A protein and the small-molecule ligand that binds it are described below.
Small molecule (SMILES): CC(=O)N[C@H]1[C@H](O[C@H]2[C@H](O)[C@@H](NC(C)=O)CO[C@@H]2CO)O[C@H](CO)[C@@H](O[C@@H]2O[C@H](CO[C@H]3O[C@H](CO)[C@@H](O)[C@H](O)[C@@H]3O)[C@@H](O)[C@H](O[C@H]3O[C@H](CO)[C@@H](O)[C@H](O)[C@@H]3O[C@H]3O[C@H](CO)[C@@H](O)[C@H](O)[C@@H]3O[C@H]3O[C@H](CO)[C@@H](O)[C@H](O)[C@@H]3O)[C@@H]2O)[C@@H]1O

Sequence of chain 2.A:
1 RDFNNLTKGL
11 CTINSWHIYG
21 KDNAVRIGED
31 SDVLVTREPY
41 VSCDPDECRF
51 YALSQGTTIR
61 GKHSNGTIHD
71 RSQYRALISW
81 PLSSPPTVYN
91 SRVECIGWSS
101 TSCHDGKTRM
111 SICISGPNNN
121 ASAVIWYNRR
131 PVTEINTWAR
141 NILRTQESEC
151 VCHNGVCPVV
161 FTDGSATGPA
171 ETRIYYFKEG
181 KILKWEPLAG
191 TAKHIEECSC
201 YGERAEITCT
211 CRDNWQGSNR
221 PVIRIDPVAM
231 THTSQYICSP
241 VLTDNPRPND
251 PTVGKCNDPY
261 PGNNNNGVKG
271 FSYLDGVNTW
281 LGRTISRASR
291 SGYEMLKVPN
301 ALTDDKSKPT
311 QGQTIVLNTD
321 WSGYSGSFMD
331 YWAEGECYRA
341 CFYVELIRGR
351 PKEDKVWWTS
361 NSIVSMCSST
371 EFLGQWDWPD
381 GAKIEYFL

Binding-site contacts:
Ligand atom O3 contacts residue GLU294 of chain 2.A at 2.7 Å (salt-bridge).
Ligand atom C3 contacts residue GLU294 of chain 2.A at 3.3 Å.
Ligand atom O6 contacts residue ASP250 of chain 2.A at 2.5 Å (salt-bridge).
Ligand atom O3 contacts residue ARG283 of chain 2.A at 2.9 Å (salt-bridge).
Ligand atom C4 contacts residue GLU294 of chain 2.A at 3.6 Å.
Ligand atom C3 contacts residue GLY312 of chain 2.A at 3.4 Å.
Ligand atom O5 contacts residue GLN375 of chain 2.A at 3.7 Å.
Ligand atom O6 contacts residue ILE285 of chain 2.A at 3.2 Å (h-bond).
Ligand atom O5 contacts residue GLY374 of chain 2.A at 3.3 Å.
Ligand atom O3 contacts residue ASN249 of chain 2.A at 3.1 Å.
Ligand atom C5 contacts residue ASN120 of chain 1.A at 3.7 Å.
Ligand atom C6 contacts residue LEU373 of chain 2.A at 3.6 Å (hydrophobic).
Ligand atom O4 contacts residue GLY312 of chain 2.A at 3.7 Å.
Ligand atom C8 contacts residue ASN119 of chain 1.A at 3.1 Å.
Ligand atom O5 contacts residue ASP250 of chain 2.A at 3.6 Å (salt-bridge).
Ligand atom C3 contacts residue ASP250 of chain 2.A at 3.7 Å.
Ligand atom O7 contacts residue ASN120 of chain 1.A at 3.4 Å (h-bond).
Ligand atom C8 contacts residue PHE372 of chain 2.A at 3.4 Å (hydrophobic).
Ligand atom O5 contacts residue ASN120 of chain 1.A at 2.4 Å (h-bond).
Ligand atom O3 contacts residue LEU296 of chain 2.A at 3.7 Å.
Ligand atom C7 contacts residue ARG140 of chain 1.A at 3.6 Å.
Ligand atom C2 contacts residue ASN120 of chain 1.A at 2.4 Å.
Ligand atom O6 contacts residue GLN375 of chain 2.A at 3.1 Å.
Ligand atom O3 contacts residue ASP250 of chain 2.A at 3.1 Å (salt-bridge).
Ligand atom O4 contacts residue ARG287 of chain 2.A at 3.4 Å.
Ligand atom O7 contacts residue ARG140 of chain 1.A at 3.0 Å (salt-bridge).
Ligand atom C7 contacts residue ASN120 of chain 1.A at 3.2 Å.
Ligand atom C6 contacts residue ASP250 of chain 2.A at 3.5 Å.
Ligand atom O3 contacts residue GLY312 of chain 2.A at 3.0 Å (h-bond).
Ligand atom O4 contacts residue ARG247 of chain 2.A at 3.5 Å (salt-bridge).
Ligand atom O2 contacts residue LEU296 of chain 2.A at 3.5 Å.
Ligand atom N2 contacts residue ASN120 of chain 1.A at 2.8 Å (h-bond).
Ligand atom O5 contacts residue ARG283 of chain 2.A at 3.6 Å.
Ligand atom C1 contacts residue ASN120 of chain 1.A at 1.5 Å.
Ligand atom C6 contacts residue ILE285 of chain 2.A at 3.7 Å (hydrophobic).
Ligand atom O3 contacts residue ARG287 of chain 2.A at 3.7 Å.
Ligand atom O4 contacts residue GLU294 of chain 2.A at 3.0 Å (salt-bridge).
Ligand atom C8 contacts residue ARG140 of chain 1.A at 3.5 Å.
Ligand atom O3 contacts residue GLN311 of chain 2.A at 3.4 Å.
Ligand atom O2 contacts residue GLY312 of chain 2.A at 3.1 Å.

Sequence of chain 1.A:
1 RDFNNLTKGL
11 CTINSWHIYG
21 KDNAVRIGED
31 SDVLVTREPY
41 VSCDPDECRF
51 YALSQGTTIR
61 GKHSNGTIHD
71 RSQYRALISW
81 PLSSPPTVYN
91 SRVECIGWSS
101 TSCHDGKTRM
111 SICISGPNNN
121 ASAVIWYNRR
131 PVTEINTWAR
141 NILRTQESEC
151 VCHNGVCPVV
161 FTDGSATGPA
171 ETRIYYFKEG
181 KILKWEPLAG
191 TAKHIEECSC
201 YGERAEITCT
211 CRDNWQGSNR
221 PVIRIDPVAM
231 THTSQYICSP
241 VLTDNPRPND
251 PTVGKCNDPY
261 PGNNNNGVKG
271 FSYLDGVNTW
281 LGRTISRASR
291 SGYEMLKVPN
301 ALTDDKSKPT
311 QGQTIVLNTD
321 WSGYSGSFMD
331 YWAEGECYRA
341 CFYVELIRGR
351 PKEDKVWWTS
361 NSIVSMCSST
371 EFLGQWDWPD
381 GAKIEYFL